A protein and the small-molecule ligand that binds it are described below.
Small molecule (SMILES): CC(=O)N[C@H]1[C@H](O[C@H]2[C@H](O)[C@@H](NC(C)=O)CO[C@@H]2CO)O[C@H](CO)[C@@H](O)[C@@H]1O

Binding-site contacts:
Ligand atom C4 contacts residue ASN328 of chain 1.C at 4.2 Å.
Ligand atom C8 contacts residue PHE326 of chain 1.C at 4.4 Å (hydrophobic).
Ligand atom C8 contacts residue ASN328 of chain 1.C at 3.5 Å.
Ligand atom O6 contacts residue GLN577 of chain 1.C at 3.9 Å.
Ligand atom N2 contacts residue ASN328 of chain 1.C at 2.5 Å (h-bond).
Ligand atom O7 contacts residue GLN577 of chain 1.C at 3.4 Å (h-bond).
Ligand atom C3 contacts residue ASN328 of chain 1.C at 3.8 Å.
Ligand atom C7 contacts residue ASN328 of chain 1.C at 3.3 Å.
Ligand atom O5 contacts residue ASN328 of chain 1.C at 2.3 Å (h-bond).
Ligand atom O6 contacts residue ASN328 of chain 1.C at 4.5 Å.
Ligand atom O5 contacts residue GLN577 of chain 1.C at 3.6 Å.
Ligand atom C1 contacts residue GLN577 of chain 1.C at 4.4 Å.
Ligand atom O6 contacts residue LEU579 of chain 1.C at 4.4 Å.
Ligand atom C7 contacts residue GLN577 of chain 1.C at 4.0 Å.
Ligand atom O7 contacts residue ASN328 of chain 1.C at 4.3 Å.
Ligand atom C5 contacts residue ASN328 of chain 1.C at 3.6 Å.
Ligand atom C2 contacts residue ASN328 of chain 1.C at 2.5 Å.
Ligand atom C8 contacts residue THR578 of chain 1.C at 3.7 Å.
Ligand atom C1 contacts residue ASN328 of chain 1.C at 1.4 Å.

Sequence of chain 1.C:
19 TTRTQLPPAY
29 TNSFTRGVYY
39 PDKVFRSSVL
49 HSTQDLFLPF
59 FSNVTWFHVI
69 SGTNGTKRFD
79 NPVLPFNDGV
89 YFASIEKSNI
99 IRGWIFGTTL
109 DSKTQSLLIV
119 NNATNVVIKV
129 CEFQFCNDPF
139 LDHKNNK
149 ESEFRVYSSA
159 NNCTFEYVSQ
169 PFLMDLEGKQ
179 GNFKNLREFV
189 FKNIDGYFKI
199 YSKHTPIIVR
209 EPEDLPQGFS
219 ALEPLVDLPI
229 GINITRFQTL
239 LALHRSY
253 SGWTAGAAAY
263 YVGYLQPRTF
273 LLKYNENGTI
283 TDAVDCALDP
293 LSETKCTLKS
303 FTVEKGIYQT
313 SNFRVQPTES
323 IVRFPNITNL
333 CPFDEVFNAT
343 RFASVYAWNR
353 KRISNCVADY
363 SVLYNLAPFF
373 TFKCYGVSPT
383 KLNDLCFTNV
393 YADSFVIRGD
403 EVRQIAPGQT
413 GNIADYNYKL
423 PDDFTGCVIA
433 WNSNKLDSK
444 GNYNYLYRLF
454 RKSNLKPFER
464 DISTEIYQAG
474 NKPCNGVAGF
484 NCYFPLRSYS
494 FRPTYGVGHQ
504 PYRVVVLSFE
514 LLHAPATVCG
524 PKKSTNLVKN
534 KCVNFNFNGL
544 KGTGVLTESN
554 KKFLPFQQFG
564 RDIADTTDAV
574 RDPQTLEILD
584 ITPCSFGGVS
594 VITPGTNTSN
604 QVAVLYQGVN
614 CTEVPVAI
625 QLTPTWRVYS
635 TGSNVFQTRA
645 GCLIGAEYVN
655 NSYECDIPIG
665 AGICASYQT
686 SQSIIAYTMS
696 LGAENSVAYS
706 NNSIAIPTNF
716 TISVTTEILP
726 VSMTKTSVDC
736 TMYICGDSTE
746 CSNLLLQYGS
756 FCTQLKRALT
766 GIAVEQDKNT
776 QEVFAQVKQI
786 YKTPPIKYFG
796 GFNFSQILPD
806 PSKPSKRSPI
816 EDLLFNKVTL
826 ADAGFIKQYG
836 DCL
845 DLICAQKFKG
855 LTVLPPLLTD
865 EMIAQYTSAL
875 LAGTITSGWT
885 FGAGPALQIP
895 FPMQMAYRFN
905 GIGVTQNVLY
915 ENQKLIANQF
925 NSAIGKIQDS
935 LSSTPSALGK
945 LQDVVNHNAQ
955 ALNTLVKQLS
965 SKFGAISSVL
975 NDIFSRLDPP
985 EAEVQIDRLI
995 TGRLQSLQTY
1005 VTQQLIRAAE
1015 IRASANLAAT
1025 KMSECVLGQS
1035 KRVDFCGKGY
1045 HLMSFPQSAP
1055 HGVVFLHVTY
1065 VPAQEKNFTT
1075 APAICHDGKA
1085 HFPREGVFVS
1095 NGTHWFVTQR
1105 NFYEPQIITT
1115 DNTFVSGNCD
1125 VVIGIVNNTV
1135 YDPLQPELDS